Binding-site contacts:
Ligand atom C2 contacts residue ASN341 of chain 1.A at 2.4 Å.
Ligand atom C1 contacts residue SER338 of chain 1.A at 3.9 Å.
Ligand atom C8 contacts residue GLY336 of chain 1.A at 3.0 Å.
Ligand atom C8 contacts residue ILE344 of chain 1.A at 4.1 Å (hydrophobic).
Ligand atom C5 contacts residue ASN341 of chain 1.A at 3.7 Å.
Ligand atom C6 contacts residue PHE337 of chain 1.A at 4.2 Å (hydrophobic).
Ligand atom C8 contacts residue ASN341 of chain 1.A at 4.2 Å.
Ligand atom C8 contacts residue ASN342 of chain 1.A at 4.1 Å.
Ligand atom C2 contacts residue GLY336 of chain 1.A at 4.3 Å.
Ligand atom N2 contacts residue GLY336 of chain 1.A at 4.2 Å.
Ligand atom C7 contacts residue GLY336 of chain 1.A at 4.5 Å.
Ligand atom C1 contacts residue ASN341 of chain 1.A at 1.4 Å.
Ligand atom C7 contacts residue ASN341 of chain 1.A at 3.0 Å.
Ligand atom C6 contacts residue ASN341 of chain 1.A at 4.4 Å.
Ligand atom O5 contacts residue SER338 of chain 1.A at 4.4 Å.
Ligand atom C4 contacts residue ASN341 of chain 1.A at 4.2 Å.
Ligand atom C5 contacts residue SER338 of chain 1.A at 3.9 Å.
Ligand atom O5 contacts residue ASN341 of chain 1.A at 2.4 Å (h-bond).
Ligand atom C3 contacts residue GLY336 of chain 1.A at 4.0 Å.
Ligand atom C5 contacts residue GLY336 of chain 1.A at 4.3 Å.
Ligand atom C3 contacts residue ASN341 of chain 1.A at 3.8 Å.
Ligand atom C8 contacts residue SER343 of chain 1.A at 4.4 Å.
Ligand atom C8 contacts residue PRO335 of chain 1.A at 4.0 Å (hydrophobic).
Ligand atom C1 contacts residue GLY336 of chain 1.A at 4.1 Å.
Ligand atom C6 contacts residue SER338 of chain 1.A at 3.9 Å.
Ligand atom O5 contacts residue SER338 of chain 1.A at 3.5 Å.
Ligand atom C6 contacts residue SER338 of chain 1.A at 4.0 Å.
Ligand atom N2 contacts residue ASN341 of chain 1.A at 2.9 Å (h-bond).
Ligand atom C6 contacts residue ASP340 of chain 1.A at 4.2 Å.
Ligand atom O4 contacts residue GLY336 of chain 1.A at 4.0 Å.
Ligand atom C5 contacts residue PHE337 of chain 1.A at 4.1 Å (hydrophobic).
Ligand atom O7 contacts residue ASN341 of chain 1.A at 2.6 Å (h-bond).

Sequence of chain 1.A:
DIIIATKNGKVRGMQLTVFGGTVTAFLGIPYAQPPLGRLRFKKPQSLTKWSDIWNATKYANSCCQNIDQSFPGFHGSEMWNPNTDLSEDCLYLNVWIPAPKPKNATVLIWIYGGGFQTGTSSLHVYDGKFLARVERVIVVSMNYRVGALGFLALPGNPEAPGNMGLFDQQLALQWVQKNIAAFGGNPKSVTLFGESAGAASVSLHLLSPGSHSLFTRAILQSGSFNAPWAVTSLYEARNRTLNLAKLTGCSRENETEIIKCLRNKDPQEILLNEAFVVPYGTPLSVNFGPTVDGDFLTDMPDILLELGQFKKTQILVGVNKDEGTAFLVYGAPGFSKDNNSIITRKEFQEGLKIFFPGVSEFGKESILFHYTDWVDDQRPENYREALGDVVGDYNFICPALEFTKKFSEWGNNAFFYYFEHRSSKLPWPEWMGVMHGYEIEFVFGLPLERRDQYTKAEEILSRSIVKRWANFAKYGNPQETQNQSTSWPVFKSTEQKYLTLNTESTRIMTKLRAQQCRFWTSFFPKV

This small molecule binds to this protein.
Small molecule (SMILES): CC(=O)N[C@H]1[C@H](O[C@H]2[C@H](O)[C@@H](NC(C)=O)CO[C@@H]2CO[C@@H]2O[C@@H](C)[C@@H](O)[C@@H](O)[C@@H]2O)O[C@H](CO)[C@@H](O)[C@@H]1O